Binding-site contacts:
Ligand atom C5 contacts residue ASP87 of chain 1.C at 4.3 Å.
Ligand atom C6 contacts residue TYR219 of chain 1.C at 3.7 Å (hydrophobic).
Ligand atom C1 contacts residue VAL133 of chain 1.C at 4.3 Å (hydrophobic).
Ligand atom O1 contacts residue TYR219 of chain 1.C at 3.9 Å.
Ligand atom O2 contacts residue ARG102 of chain 1.C at 3.4 Å (salt-bridge).
Ligand atom O4 contacts residue ASN134 of chain 1.C at 3.3 Å (h-bond).
Ligand atom C6 contacts residue ARG222 of chain 1.C at 4.3 Å.
Ligand atom C4 contacts residue GLY104 of chain 1.C at 4.2 Å.
Ligand atom C2 contacts residue ASN134 of chain 1.C at 4.2 Å.
Ligand atom C4 contacts residue ASP87 of chain 1.C at 3.5 Å.
Ligand atom O3 contacts residue GLY104 of chain 1.C at 3.3 Å.
Ligand atom O3 contacts residue ALA103 of chain 1.C at 3.8 Å.
Ligand atom C3 contacts residue TYR219 of chain 1.C at 3.9 Å (hydrophobic).
Ligand atom O2 contacts residue TYR106 of chain 1.C at 3.4 Å.
Ligand atom C6 contacts residue ASN134 of chain 1.C at 4.3 Å.
Ligand atom C6 contacts residue THR86 of chain 1.C at 3.6 Å.
Ligand atom C3 contacts residue TYR106 of chain 1.C at 4.3 Å (hydrophobic).
Ligand atom O5 contacts residue VAL133 of chain 1.C at 3.7 Å.
Ligand atom O5 contacts residue ASN134 of chain 1.C at 3.5 Å (h-bond).
Ligand atom C4 contacts residue GLY105 of chain 1.C at 3.5 Å.
Ligand atom C2 contacts residue GLU44 of chain 1.C at 3.8 Å.
Ligand atom C5 contacts residue ASN134 of chain 1.C at 4.2 Å.
Ligand atom C4 contacts residue TYR219 of chain 1.C at 3.7 Å (hydrophobic).
Ligand atom C2 contacts residue TYR106 of chain 1.C at 3.9 Å (hydrophobic).
Ligand atom O4 contacts residue GLY104 of chain 1.C at 3.8 Å.
Ligand atom C6 contacts residue ASP87 of chain 1.C at 3.9 Å.
Ligand atom O3 contacts residue TYR106 of chain 1.C at 3.4 Å.
Ligand atom O4 contacts residue GLY105 of chain 1.C at 2.9 Å (h-bond).
Ligand atom CM contacts residue TYR219 of chain 1.C at 3.6 Å (hydrophobic).
Ligand atom C1 contacts residue ASN134 of chain 1.C at 4.1 Å.
Ligand atom C5 contacts residue TYR219 of chain 1.C at 3.5 Å (hydrophobic).
Ligand atom C3 contacts residue GLY104 of chain 1.C at 4.2 Å.
Ligand atom O3 contacts residue GLY105 of chain 1.C at 2.8 Å (h-bond).
Ligand atom O2 contacts residue GLU44 of chain 1.C at 3.1 Å (salt-bridge).
Ligand atom O4 contacts residue ASP87 of chain 1.C at 2.7 Å (salt-bridge).
Ligand atom C4 contacts residue ASN134 of chain 1.C at 4.2 Å.
Ligand atom C3 contacts residue GLU44 of chain 1.C at 3.3 Å.
Ligand atom C6 contacts residue VAL133 of chain 1.C at 3.8 Å (hydrophobic).
Ligand atom O3 contacts residue GLU44 of chain 1.C at 2.7 Å (salt-bridge).
Ligand atom C3 contacts residue GLY105 of chain 1.C at 3.7 Å.

Sequence of chain 1.C:
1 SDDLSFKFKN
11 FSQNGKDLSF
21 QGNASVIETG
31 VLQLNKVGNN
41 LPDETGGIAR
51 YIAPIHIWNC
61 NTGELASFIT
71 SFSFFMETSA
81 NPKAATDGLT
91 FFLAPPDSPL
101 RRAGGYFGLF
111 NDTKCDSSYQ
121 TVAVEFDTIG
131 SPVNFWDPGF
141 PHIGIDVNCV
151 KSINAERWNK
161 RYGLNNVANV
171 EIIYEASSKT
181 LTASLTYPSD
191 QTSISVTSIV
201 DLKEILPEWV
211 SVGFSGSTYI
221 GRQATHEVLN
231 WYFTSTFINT

A protein and the small-molecule ligand that binds it are described below.
Small molecule (SMILES): CO[C@@H]1O[C@@H](C)[C@@H](O)[C@@H](O)[C@@H]1O